Sequence of chain 1.C:
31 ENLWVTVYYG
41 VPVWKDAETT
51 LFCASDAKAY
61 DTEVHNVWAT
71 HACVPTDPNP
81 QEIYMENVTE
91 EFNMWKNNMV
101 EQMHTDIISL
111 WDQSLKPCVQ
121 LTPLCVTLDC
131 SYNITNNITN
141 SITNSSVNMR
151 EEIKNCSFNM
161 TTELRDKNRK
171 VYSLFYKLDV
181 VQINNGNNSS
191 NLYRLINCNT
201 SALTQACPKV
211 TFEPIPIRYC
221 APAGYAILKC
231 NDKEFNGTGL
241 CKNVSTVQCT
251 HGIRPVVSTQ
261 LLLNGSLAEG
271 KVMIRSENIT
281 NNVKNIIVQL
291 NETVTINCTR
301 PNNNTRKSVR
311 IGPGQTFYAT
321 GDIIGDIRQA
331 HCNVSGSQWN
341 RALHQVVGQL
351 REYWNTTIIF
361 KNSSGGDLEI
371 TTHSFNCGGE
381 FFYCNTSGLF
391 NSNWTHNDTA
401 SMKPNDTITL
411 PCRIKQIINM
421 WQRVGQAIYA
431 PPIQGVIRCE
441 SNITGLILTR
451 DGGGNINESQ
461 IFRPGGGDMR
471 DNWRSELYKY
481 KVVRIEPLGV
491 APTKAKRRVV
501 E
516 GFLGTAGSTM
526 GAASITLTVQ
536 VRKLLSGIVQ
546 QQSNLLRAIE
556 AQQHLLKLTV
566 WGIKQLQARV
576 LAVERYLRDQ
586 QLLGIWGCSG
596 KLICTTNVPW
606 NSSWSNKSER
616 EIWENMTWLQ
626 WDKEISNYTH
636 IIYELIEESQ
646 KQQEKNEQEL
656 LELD

Binding-site contacts:
Ligand atom C1 contacts residue SER387 of chain 1.C at 3.4 Å.
Ligand atom C6 contacts residue SER146 of chain 1.C at 3.3 Å.
Ligand atom C4 contacts residue ASN385 of chain 1.C at 4.2 Å.
Ligand atom C3 contacts residue NAG1 of chain 1.EA at 4.0 Å.
Ligand atom O5 contacts residue ASN385 of chain 1.C at 2.3 Å (h-bond).
Ligand atom C2 contacts residue ASN385 of chain 1.C at 2.5 Å.
Ligand atom O5 contacts residue NAG1 of chain 1.EA at 4.2 Å.
Ligand atom C1 contacts residue NAG2 of chain 1.EA at 4.2 Å.
Ligand atom O6 contacts residue NAG2 of chain 1.EA at 3.7 Å.
Ligand atom C2 contacts residue NAG1 of chain 1.EA at 4.3 Å.
Ligand atom C7 contacts residue ASN385 of chain 1.C at 3.2 Å.
Ligand atom O7 contacts residue ASN385 of chain 1.C at 3.0 Å (h-bond).
Ligand atom C2 contacts residue NAG2 of chain 1.EA at 4.3 Å.
Ligand atom C5 contacts residue SER387 of chain 1.C at 3.4 Å.
Ligand atom O7 contacts residue PRO411 of chain 1.C at 4.1 Å.
Ligand atom C4 contacts residue NAG1 of chain 1.EA at 4.2 Å.
Ligand atom C7 contacts residue ARG413 of chain 1.C at 3.8 Å.
Ligand atom C4 contacts residue NAG2 of chain 1.EA at 4.2 Å.
Ligand atom O6 contacts residue SER387 of chain 1.C at 2.9 Å (h-bond).
Ligand atom O4 contacts residue NAG1 of chain 1.EA at 3.7 Å.
Ligand atom C1 contacts residue NAG1 of chain 1.EA at 3.8 Å.
Ligand atom C6 contacts residue SER387 of chain 1.C at 3.6 Å.
Ligand atom C1 contacts residue ASN385 of chain 1.C at 1.4 Å.
Ligand atom C6 contacts residue NAG1 of chain 1.V at 4.1 Å.
Ligand atom O3 contacts residue NAG2 of chain 1.EA at 3.6 Å (h-bond).
Ligand atom O7 contacts residue ARG413 of chain 1.C at 3.0 Å (salt-bridge).
Ligand atom O4 contacts residue NAG1 of chain 1.V at 4.3 Å.
Ligand atom C2 contacts residue NAG2 of chain 1.EA at 3.5 Å.
Ligand atom O3 contacts residue NAG2 of chain 1.EA at 3.9 Å.
Ligand atom C8 contacts residue ARG413 of chain 1.C at 4.1 Å.
Ligand atom O7 contacts residue PHE390 of chain 1.C at 3.8 Å.
Ligand atom O6 contacts residue SER146 of chain 1.C at 3.6 Å.
Ligand atom C3 contacts residue ASN385 of chain 1.C at 3.8 Å.
Ligand atom O5 contacts residue SER387 of chain 1.C at 2.8 Å (h-bond).
Ligand atom C5 contacts residue NAG1 of chain 1.EA at 3.7 Å.
Ligand atom C5 contacts residue ASN385 of chain 1.C at 3.6 Å.
Ligand atom N2 contacts residue NAG1 of chain 1.EA at 4.2 Å.
Ligand atom C3 contacts residue NAG2 of chain 1.EA at 3.7 Å.
Ligand atom C5 contacts residue NAG1 of chain 1.V at 3.8 Å.
Ligand atom N2 contacts residue ASN385 of chain 1.C at 2.9 Å (h-bond).

A small-molecule ligand and the protein it binds are described below.
Small molecule (SMILES): CC(=O)N[C@H]1[C@H](O[C@H]2[C@H](O)[C@@H](NC(C)=O)CO[C@@H]2CO)O[C@H](CO)[C@@H](O[C@@H]2O[C@H](CO)[C@@H](O)[C@H](O)[C@@H]2O)[C@@H]1O